Sequence of chain 1.B:
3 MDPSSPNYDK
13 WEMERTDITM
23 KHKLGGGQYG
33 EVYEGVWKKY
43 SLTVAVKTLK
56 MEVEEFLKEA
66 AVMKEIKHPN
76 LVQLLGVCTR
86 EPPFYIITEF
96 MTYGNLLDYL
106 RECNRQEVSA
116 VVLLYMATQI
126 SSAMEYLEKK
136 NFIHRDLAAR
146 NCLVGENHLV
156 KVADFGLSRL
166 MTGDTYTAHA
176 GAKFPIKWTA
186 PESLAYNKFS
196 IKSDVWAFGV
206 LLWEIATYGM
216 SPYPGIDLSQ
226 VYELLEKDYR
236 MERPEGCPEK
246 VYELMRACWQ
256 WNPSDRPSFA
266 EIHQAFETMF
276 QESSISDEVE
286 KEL

Binding-site contacts:
Ligand atom O29 contacts residue ALA158 of chain 1.B at 3.8 Å.
Ligand atom C9 contacts residue PHE160 of chain 1.B at 3.7 Å (hydrophobic).
Ligand atom C19 contacts residue THR93 of chain 1.B at 3.5 Å.
Ligand atom C25 contacts residue ASP159 of chain 1.B at 3.7 Å.
Ligand atom C16 contacts residue MET68 of chain 1.B at 3.7 Å (hydrophobic).
Ligand atom C6 contacts residue LEU26 of chain 1.B at 3.7 Å (hydrophobic).
Ligand atom C17 contacts residue GLU64 of chain 1.B at 3.6 Å.
Ligand atom C46 contacts residue ILE71 of chain 1.B at 3.5 Å (hydrophobic).
Ligand atom N10 contacts residue PHE160 of chain 1.B at 3.4 Å.
Ligand atom C11 contacts residue VAL34 of chain 1.B at 3.5 Å (hydrophobic).
Ligand atom N3 contacts residue MET96 of chain 1.B at 3.0 Å (h-bond).
Ligand atom C22 contacts residue ASP159 of chain 1.B at 3.5 Å.
Ligand atom C2 contacts residue MET96 of chain 1.B at 3.2 Å (hydrophobic).
Ligand atom C49 contacts residue ILE138 of chain 1.B at 3.6 Å (hydrophobic).
Ligand atom C54 contacts residue ILE138 of chain 1.B at 3.4 Å (hydrophobic).
Ligand atom C18 contacts residue LYS49 of chain 1.B at 3.5 Å.
Ligand atom C17 contacts residue MET68 of chain 1.B at 3.8 Å (hydrophobic).
Ligand atom N21 contacts residue MET68 of chain 1.B at 3.2 Å (h-bond).
Ligand atom C49 contacts residue PHE137 of chain 1.B at 3.7 Å (hydrophobic).
Ligand atom C4 contacts residue LEU148 of chain 1.B at 3.7 Å (hydrophobic).
Ligand atom N51 contacts residue HIS139 of chain 1.B at 3.5 Å (h-bond).
Ligand atom C52 contacts residue ASP159 of chain 1.B at 3.2 Å.
Ligand atom C20 contacts residue ALA47 of chain 1.B at 3.6 Å (hydrophobic).
Ligand atom C2 contacts residue PHE95 of chain 1.B at 3.7 Å (hydrophobic).
Ligand atom C14 contacts residue THR93 of chain 1.B at 3.5 Å.
Ligand atom N8 contacts residue ALA47 of chain 1.B at 3.7 Å.
Ligand atom O29 contacts residue ASP159 of chain 1.B at 3.2 Å (salt-bridge).
Ligand atom C52 contacts residue HIS139 of chain 1.B at 3.3 Å.
Ligand atom N51 contacts residue ILE138 of chain 1.B at 2.9 Å (h-bond).
Ligand atom N13 contacts residue THR93 of chain 1.B at 3.1 Å (h-bond).
Ligand atom C54 contacts residue HIS139 of chain 1.B at 3.6 Å.
Ligand atom C50 contacts residue ILE138 of chain 1.B at 3.3 Å (hydrophobic).
Ligand atom C16 contacts residue GLU64 of chain 1.B at 3.6 Å.
Ligand atom O29 contacts residue VAL77 of chain 1.B at 3.1 Å.
Ligand atom C53 contacts residue ASP159 of chain 1.B at 3.2 Å.
Ligand atom N21 contacts residue GLU64 of chain 1.B at 2.9 Å (salt-bridge).
Ligand atom C11 contacts residue PHE160 of chain 1.B at 3.4 Å (hydrophobic).
Ligand atom C29 contacts residue MET68 of chain 1.B at 3.8 Å (hydrophobic).
Ligand atom C29 contacts residue GLU64 of chain 1.B at 3.3 Å.
Ligand atom C5 contacts residue LEU26 of chain 1.B at 3.8 Å (hydrophobic).

This protein binds this small molecule.
Small molecule (SMILES): Cc1ccc(NC(=O)c2ccc(CN3CCN(C)CC3)cc2)cc1Nc1nccc(-c2cccnc2)n1